This protein binds this small molecule.
Small molecule (SMILES): CC(=O)N[C@H]1[C@H](O[C@H]2[C@H](O)[C@@H](NC(C)=O)CO[C@@H]2CO)O[C@H](CO)[C@@H](O)[C@@H]1O

Sequence of chain 1.A:
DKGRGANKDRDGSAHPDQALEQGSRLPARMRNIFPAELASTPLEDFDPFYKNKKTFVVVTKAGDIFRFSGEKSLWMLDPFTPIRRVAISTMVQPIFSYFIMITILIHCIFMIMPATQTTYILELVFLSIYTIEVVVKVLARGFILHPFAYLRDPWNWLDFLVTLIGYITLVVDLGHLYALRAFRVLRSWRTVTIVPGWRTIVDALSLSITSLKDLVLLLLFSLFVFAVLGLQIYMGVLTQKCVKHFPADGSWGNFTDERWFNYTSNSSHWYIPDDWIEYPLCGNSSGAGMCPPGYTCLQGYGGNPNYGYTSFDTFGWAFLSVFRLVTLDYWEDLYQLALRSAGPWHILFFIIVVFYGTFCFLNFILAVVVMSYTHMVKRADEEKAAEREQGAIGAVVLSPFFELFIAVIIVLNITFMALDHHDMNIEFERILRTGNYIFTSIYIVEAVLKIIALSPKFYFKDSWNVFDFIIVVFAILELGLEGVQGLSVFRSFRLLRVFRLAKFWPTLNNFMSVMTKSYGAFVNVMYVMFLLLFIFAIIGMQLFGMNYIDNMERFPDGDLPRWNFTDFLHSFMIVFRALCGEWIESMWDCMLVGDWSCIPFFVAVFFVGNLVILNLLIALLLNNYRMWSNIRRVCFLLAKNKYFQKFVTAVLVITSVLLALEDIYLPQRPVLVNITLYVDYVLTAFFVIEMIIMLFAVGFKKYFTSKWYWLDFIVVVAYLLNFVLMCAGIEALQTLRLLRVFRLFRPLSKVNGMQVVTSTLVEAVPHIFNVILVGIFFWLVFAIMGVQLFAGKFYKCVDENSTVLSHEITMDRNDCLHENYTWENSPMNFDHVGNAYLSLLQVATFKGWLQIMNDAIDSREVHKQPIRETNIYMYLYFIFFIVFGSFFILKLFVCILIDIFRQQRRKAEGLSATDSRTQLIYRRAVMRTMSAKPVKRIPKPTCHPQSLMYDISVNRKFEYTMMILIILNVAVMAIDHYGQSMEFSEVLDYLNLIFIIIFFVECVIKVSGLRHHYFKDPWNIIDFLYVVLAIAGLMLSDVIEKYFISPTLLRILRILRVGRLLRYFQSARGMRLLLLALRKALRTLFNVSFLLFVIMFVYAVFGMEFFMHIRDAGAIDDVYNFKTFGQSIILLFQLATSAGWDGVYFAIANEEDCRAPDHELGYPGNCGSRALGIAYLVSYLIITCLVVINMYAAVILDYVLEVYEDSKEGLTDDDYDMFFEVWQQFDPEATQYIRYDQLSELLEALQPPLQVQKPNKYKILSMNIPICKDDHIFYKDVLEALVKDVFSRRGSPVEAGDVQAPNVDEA

Binding-site contacts:
Ligand atom N2 contacts residue CYS386 of chain 1.A at 2.8 Å (h-bond).
Ligand atom O7 contacts residue GLN388 of chain 1.A at 3.8 Å.
Ligand atom C1 contacts residue LEU387 of chain 1.A at 4.1 Å (hydrophobic).
Ligand atom C3 contacts residue THR385 of chain 1.A at 4.5 Å.
Ligand atom C4 contacts residue ASN373 of chain 1.A at 4.2 Å.
Ligand atom C3 contacts residue CYS386 of chain 1.A at 3.8 Å (hydrophobic).
Ligand atom C7 contacts residue GLN388 of chain 1.A at 4.5 Å.
Ligand atom O3 contacts residue LEU387 of chain 1.A at 4.1 Å.
Ligand atom C7 contacts residue ASN373 of chain 1.A at 3.3 Å.
Ligand atom C5 contacts residue LEU387 of chain 1.A at 4.4 Å (hydrophobic).
Ligand atom C1 contacts residue ASN373 of chain 1.A at 1.4 Å.
Ligand atom O4 contacts residue LEU387 of chain 1.A at 3.8 Å.
Ligand atom O6 contacts residue LEU387 of chain 1.A at 4.2 Å.
Ligand atom C8 contacts residue GLN388 of chain 1.A at 4.5 Å.
Ligand atom C1 contacts residue THR385 of chain 1.A at 4.3 Å.
Ligand atom C5 contacts residue THR385 of chain 1.A at 4.1 Å.
Ligand atom O4 contacts residue TRP349 of chain 1.A at 4.5 Å.
Ligand atom C6 contacts residue LEU387 of chain 1.A at 4.3 Å (hydrophobic).
Ligand atom O7 contacts residue CYS386 of chain 1.A at 3.8 Å.
Ligand atom C3 contacts residue ASN373 of chain 1.A at 3.7 Å.
Ligand atom C7 contacts residue CYS386 of chain 1.A at 3.7 Å (hydrophobic).
Ligand atom C2 contacts residue ASN373 of chain 1.A at 2.3 Å.
Ligand atom N2 contacts residue LEU387 of chain 1.A at 4.5 Å.
Ligand atom O4 contacts residue THR385 of chain 1.A at 4.2 Å.
Ligand atom O5 contacts residue LEU387 of chain 1.A at 3.5 Å.
Ligand atom C8 contacts residue ASN373 of chain 1.A at 3.5 Å.
Ligand atom C5 contacts residue ASN373 of chain 1.A at 3.7 Å.
Ligand atom C1 contacts residue CYS386 of chain 1.A at 3.8 Å (hydrophobic).
Ligand atom C3 contacts residue LEU387 of chain 1.A at 4.0 Å (hydrophobic).
Ligand atom O5 contacts residue ASN373 of chain 1.A at 2.4 Å (h-bond).
Ligand atom O7 contacts residue THR385 of chain 1.A at 3.3 Å (h-bond).
Ligand atom O7 contacts residue ASN373 of chain 1.A at 4.2 Å.
Ligand atom N2 contacts residue ASN373 of chain 1.A at 2.7 Å (h-bond).
Ligand atom O7 contacts residue LEU387 of chain 1.A at 4.5 Å.
Ligand atom O7 contacts residue GLN329 of chain 1.A at 3.5 Å (h-bond).
Ligand atom C4 contacts residue TRP349 of chain 1.A at 4.4 Å (hydrophobic).
Ligand atom C2 contacts residue CYS386 of chain 1.A at 3.6 Å (hydrophobic).
Ligand atom C7 contacts residue THR385 of chain 1.A at 4.2 Å.